The small molecule below binds the protein below.
Small molecule (SMILES): CC[C@H](C)[C@@H](C=O)NC(=O)[C@H](CO)NC(=O)[C@H](CCCCN)NC(=O)[C@@H](N)C(C)C

Binding-site contacts:
Ligand atom CD1 contacts residue THR349 of chain 48.A at 4.3 Å.
Ligand atom CG2 contacts residue PHE71 of chain 48.A at 4.0 Å (hydrophobic).

Sequence of chain 48.A:
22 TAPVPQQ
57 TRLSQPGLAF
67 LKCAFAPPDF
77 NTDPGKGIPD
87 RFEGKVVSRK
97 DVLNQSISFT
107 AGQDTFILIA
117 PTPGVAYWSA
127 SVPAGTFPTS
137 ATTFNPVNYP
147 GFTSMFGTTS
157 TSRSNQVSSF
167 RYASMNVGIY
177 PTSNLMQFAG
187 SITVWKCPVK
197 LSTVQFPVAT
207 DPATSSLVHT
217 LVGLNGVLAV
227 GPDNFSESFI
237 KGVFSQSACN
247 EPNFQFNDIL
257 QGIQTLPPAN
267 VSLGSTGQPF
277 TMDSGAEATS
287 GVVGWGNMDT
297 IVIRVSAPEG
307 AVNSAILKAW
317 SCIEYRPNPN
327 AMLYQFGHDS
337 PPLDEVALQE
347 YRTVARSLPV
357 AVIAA